Sequence of chain 1.A:
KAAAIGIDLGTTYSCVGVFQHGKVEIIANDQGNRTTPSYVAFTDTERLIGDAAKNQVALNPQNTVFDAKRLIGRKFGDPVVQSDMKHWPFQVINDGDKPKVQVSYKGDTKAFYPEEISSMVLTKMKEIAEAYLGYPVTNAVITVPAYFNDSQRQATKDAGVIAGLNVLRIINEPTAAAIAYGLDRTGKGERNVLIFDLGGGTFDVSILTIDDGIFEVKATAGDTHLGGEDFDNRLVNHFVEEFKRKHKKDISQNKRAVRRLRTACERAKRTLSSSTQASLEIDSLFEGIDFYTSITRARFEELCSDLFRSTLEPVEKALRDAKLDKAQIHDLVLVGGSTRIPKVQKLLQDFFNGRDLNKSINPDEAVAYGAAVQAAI

Binding-site contacts:
Ligand atom CL21 contacts residue ARG272 of chain 1.A at 3.8 Å.
Ligand atom O26 contacts residue LYS271 of chain 1.A at 2.7 Å (salt-bridge).
Ligand atom O27 contacts residue GLY230 of chain 1.A at 3.4 Å.
Ligand atom C30 contacts residue ASP366 of chain 1.A at 3.5 Å.
Ligand atom C21 contacts residue GLY339 of chain 1.A at 3.8 Å.
Ligand atom C23 contacts residue GLY202 of chain 1.A at 3.8 Å.
Ligand atom N3 contacts residue GLY339 of chain 1.A at 3.6 Å (h-bond).
Ligand atom O27 contacts residue SER340 of chain 1.A at 3.9 Å.
Ligand atom C4 contacts residue ARG272 of chain 1.A at 3.2 Å.
Ligand atom O27 contacts residue LYS271 of chain 1.A at 3.7 Å.
Ligand atom C12 contacts residue ARG342 of chain 1.A at 3.2 Å.
Ligand atom C12 contacts residue ASP366 of chain 1.A at 3.4 Å.
Ligand atom O26 contacts residue GLU268 of chain 1.A at 3.1 Å (salt-bridge).
Ligand atom C32 contacts residue THR37 of chain 1.A at 3.8 Å.
Ligand atom N1 contacts residue SER275 of chain 1.A at 2.7 Å (h-bond).
Ligand atom N10 contacts residue ARG272 of chain 1.A at 3.3 Å.
Ligand atom C30 contacts residue TYR15 of chain 1.A at 3.7 Å (hydrophobic).
Ligand atom N7 contacts residue ARG272 of chain 1.A at 3.5 Å.
Ligand atom C8 contacts residue ARG272 of chain 1.A at 3.3 Å.
Ligand atom N7 contacts residue ARG342 of chain 1.A at 3.5 Å (salt-bridge).
Ligand atom C9 contacts residue GLY339 of chain 1.A at 3.3 Å.
Ligand atom N1 contacts residue ARG272 of chain 1.A at 3.7 Å.
Ligand atom N11 contacts residue ARG342 of chain 1.A at 3.6 Å (salt-bridge).
Ligand atom C28 contacts residue TYR15 of chain 1.A at 3.9 Å (hydrophobic).
Ligand atom N5 contacts residue GLY339 of chain 1.A at 3.4 Å (h-bond).
Ligand atom C4 contacts residue SER275 of chain 1.A at 3.7 Å.
Ligand atom N10 contacts residue ARG342 of chain 1.A at 3.7 Å.
Ligand atom C2 contacts residue ILE343 of chain 1.A at 3.8 Å (hydrophobic).
Ligand atom C6 contacts residue ARG342 of chain 1.A at 3.6 Å.
Ligand atom C15 contacts residue ARG272 of chain 1.A at 3.6 Å.
Ligand atom C17 contacts residue ARG272 of chain 1.A at 3.8 Å.
Ligand atom C24 contacts residue GLU268 of chain 1.A at 3.8 Å.
Ligand atom C2 contacts residue SER275 of chain 1.A at 3.3 Å.
Ligand atom C8 contacts residue GLY339 of chain 1.A at 3.8 Å.
Ligand atom C16 contacts residue ARG272 of chain 1.A at 3.5 Å.
Ligand atom N38 contacts residue ASN35 of chain 1.A at 3.7 Å.
Ligand atom O22 contacts residue SER340 of chain 1.A at 3.6 Å (h-bond).
Ligand atom O22 contacts residue GLY339 of chain 1.A at 3.2 Å.
Ligand atom C36 contacts residue TYR15 of chain 1.A at 3.6 Å (hydrophobic).
Ligand atom O27 contacts residue GLY202 of chain 1.A at 3.5 Å.

A protein and the small-molecule ligand that binds it are described below.
Small molecule (SMILES): N#Cc1ccc(COC[C@H]2O[C@@H](n3c(NCc4ccc(Cl)c(Cl)c4)nc4c(N)ncnc43)[C@H](O)[C@@H]2O)cc1